Binding-site contacts:
Ligand atom O6 contacts residue SER158 of chain 1.C at 3.7 Å.
Ligand atom N9 contacts residue LYS116 of chain 1.C at 3.5 Å.
Ligand atom O2' contacts residue PHE28 of chain 1.C at 3.0 Å.
Ligand atom O3A contacts residue GLY15 of chain 1.C at 3.0 Å (h-bond).
Ligand atom O1A contacts residue GLY15 of chain 1.C at 3.3 Å.
Ligand atom PG contacts residue MG1 of chain 1.D at 3.3 Å.
Ligand atom O1G contacts residue GLY60 of chain 1.C at 3.0 Å (h-bond).
Ligand atom O1G contacts residue GLY12 of chain 1.C at 3.3 Å.
Ligand atom O1A contacts residue CYS18 of chain 1.C at 3.2 Å (h-bond).
Ligand atom C2 contacts residue ASP118 of chain 1.C at 3.6 Å.
Ligand atom O6 contacts residue ALA159 of chain 1.C at 3.1 Å (h-bond).
Ligand atom PB contacts residue MG1 of chain 1.D at 3.6 Å.
Ligand atom N2 contacts residue LEU119 of chain 1.C at 3.0 Å.
Ligand atom O2G contacts residue MG1 of chain 1.D at 2.1 Å.
Ligand atom C5 contacts residue PHE28 of chain 1.C at 3.5 Å (hydrophobic).
Ligand atom C6 contacts residue LYS116 of chain 1.C at 3.6 Å.
Ligand atom N2 contacts residue ASP118 of chain 1.C at 3.1 Å (salt-bridge).
Ligand atom O1B contacts residue VAL14 of chain 1.C at 3.3 Å (h-bond).
Ligand atom C8 contacts residue LYS116 of chain 1.C at 3.6 Å.
Ligand atom C4 contacts residue LYS116 of chain 1.C at 3.6 Å.
Ligand atom O1B contacts residue GLY15 of chain 1.C at 3.0 Å (h-bond).
Ligand atom C4 contacts residue PHE28 of chain 1.C at 3.4 Å (hydrophobic).
Ligand atom N3B contacts residue ALA13 of chain 1.C at 3.0 Å (h-bond).
Ligand atom O2B contacts residue MG1 of chain 1.D at 2.4 Å.
Ligand atom O1B contacts residue ALA13 of chain 1.C at 3.3 Å (h-bond).
Ligand atom PB contacts residue ALA13 of chain 1.C at 3.6 Å.
Ligand atom O4' contacts residue LYS116 of chain 1.C at 3.0 Å (salt-bridge).
Ligand atom O3A contacts residue ALA13 of chain 1.C at 3.6 Å.
Ligand atom PB contacts residue GLY15 of chain 1.C at 3.6 Å.
Ligand atom N1 contacts residue ASP118 of chain 1.C at 3.1 Å (salt-bridge).
Ligand atom O2B contacts residue THR17 of chain 1.C at 3.0 Å (h-bond).
Ligand atom O1B contacts residue LYS16 of chain 1.C at 2.8 Å (salt-bridge).
Ligand atom O2B contacts residue LYS16 of chain 1.C at 3.6 Å (salt-bridge).
Ligand atom C8 contacts residue CYS18 of chain 1.C at 3.7 Å (hydrophobic).
Ligand atom C5 contacts residue LYS116 of chain 1.C at 3.6 Å.
Ligand atom PA contacts residue GLY15 of chain 1.C at 3.7 Å.
Ligand atom C5' contacts residue ALA13 of chain 1.C at 3.5 Å (hydrophobic).
Ligand atom O1G contacts residue LYS16 of chain 1.C at 3.1 Å (salt-bridge).
Ligand atom N9 contacts residue PHE28 of chain 1.C at 3.5 Å.
Ligand atom O1A contacts residue THR17 of chain 1.C at 3.6 Å.

A protein and the small-molecule ligand that binds it are described below.
Small molecule (SMILES): Nc1nc2c(ncn2[C@@H]2O[C@H](CO[P](=O)(O)O[P](=O)(O)NP(=O)(O)O)[C@@H](O)[C@H]2O)c(=O)[nH]1

Sequence of chain 1.C:
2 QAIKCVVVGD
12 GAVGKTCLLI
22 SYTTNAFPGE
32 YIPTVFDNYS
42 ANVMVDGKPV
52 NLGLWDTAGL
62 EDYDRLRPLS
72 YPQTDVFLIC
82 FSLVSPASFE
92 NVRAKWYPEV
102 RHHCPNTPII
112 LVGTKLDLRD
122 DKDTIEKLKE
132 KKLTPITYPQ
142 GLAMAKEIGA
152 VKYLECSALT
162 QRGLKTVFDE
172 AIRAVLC